Binding-site contacts:
Ligand atom CG contacts residue GLN72 of chain 1.D at 3.2 Å.
Ligand atom N3 contacts residue ASP126 of chain 1.D at 3.4 Å.
Ligand atom CE contacts residue ASP106 of chain 1.D at 3.3 Å.
Ligand atom C2 contacts residue VAL125 of chain 1.D at 3.5 Å (hydrophobic).
Ligand atom O4' contacts residue GLY103 of chain 1.D at 3.6 Å.
Ligand atom C2 contacts residue ASP126 of chain 1.D at 3.7 Å.
Ligand atom C2' contacts residue GLN48 of chain 1.D at 3.8 Å.
Ligand atom C3' contacts residue ASP126 of chain 1.D at 3.5 Å.
Ligand atom C2 contacts residue GLY158 of chain 1.D at 3.8 Å.
Ligand atom C5' contacts residue THR177 of chain 1.D at 3.6 Å.
Ligand atom CE contacts residue MET65 of chain 1.D at 3.8 Å (hydrophobic).
Ligand atom C2' contacts residue ASP126 of chain 1.D at 3.7 Å.
Ligand atom CB contacts residue GLN72 of chain 1.D at 3.4 Å.
Ligand atom C5' contacts residue ASP176 of chain 1.D at 3.5 Å.
Ligand atom C4' contacts residue ASP126 of chain 1.D at 3.5 Å.
Ligand atom N contacts residue ASP106 of chain 1.D at 2.6 Å (salt-bridge).
Ligand atom O3' contacts residue ASP126 of chain 1.D at 2.7 Å (salt-bridge).
Ligand atom CA contacts residue HIS82 of chain 1.D at 3.8 Å.
Ligand atom N6 contacts residue ASP157 of chain 1.D at 3.2 Å (salt-bridge).
Ligand atom O4' contacts residue THR177 of chain 1.D at 3.2 Å.
Ligand atom O2' contacts residue GLN48 of chain 1.D at 2.9 Å (h-bond).
Ligand atom SD contacts residue ASP106 of chain 1.D at 3.5 Å (salt-bridge).
Ligand atom CG contacts residue ASP176 of chain 1.D at 3.4 Å.
Ligand atom N3 contacts residue ILE127 of chain 1.D at 3.2 Å (h-bond).
Ligand atom C2 contacts residue ILE127 of chain 1.D at 3.4 Å (hydrophobic).
Ligand atom N3 contacts residue GLY103 of chain 1.D at 3.5 Å.
Ligand atom SD contacts residue ASP176 of chain 1.D at 3.7 Å.
Ligand atom N contacts residue ASP176 of chain 1.D at 3.1 Å (salt-bridge).
Ligand atom O3' contacts residue VAL131 of chain 1.D at 3.6 Å.
Ligand atom N contacts residue HIS82 of chain 1.D at 3.0 Å (h-bond).
Ligand atom C1' contacts residue ASP126 of chain 1.D at 3.4 Å.
Ligand atom CA contacts residue ASP176 of chain 1.D at 3.6 Å.
Ligand atom C4 contacts residue THR177 of chain 1.D at 3.7 Å.
Ligand atom O2' contacts residue ILE127 of chain 1.D at 3.7 Å.
Ligand atom O2' contacts residue ASP126 of chain 1.D at 3.0 Å (salt-bridge).
Ligand atom N1 contacts residue GLY158 of chain 1.D at 3.1 Å (h-bond).
Ligand atom O2' contacts residue ASP128 of chain 1.D at 3.6 Å.
Ligand atom N3 contacts residue VAL125 of chain 1.D at 3.8 Å.
Ligand atom O4' contacts residue ASP176 of chain 1.D at 3.5 Å (salt-bridge).
Ligand atom C4' contacts residue ASP176 of chain 1.D at 3.6 Å.

The small molecule below binds the protein below.
Small molecule (SMILES): C[S@@H](CCCN)C[C@H]1O[C@@H](n2cnc3c(N)ncnc32)[C@H](O)[C@@H]1O

Sequence of chain 1.D:
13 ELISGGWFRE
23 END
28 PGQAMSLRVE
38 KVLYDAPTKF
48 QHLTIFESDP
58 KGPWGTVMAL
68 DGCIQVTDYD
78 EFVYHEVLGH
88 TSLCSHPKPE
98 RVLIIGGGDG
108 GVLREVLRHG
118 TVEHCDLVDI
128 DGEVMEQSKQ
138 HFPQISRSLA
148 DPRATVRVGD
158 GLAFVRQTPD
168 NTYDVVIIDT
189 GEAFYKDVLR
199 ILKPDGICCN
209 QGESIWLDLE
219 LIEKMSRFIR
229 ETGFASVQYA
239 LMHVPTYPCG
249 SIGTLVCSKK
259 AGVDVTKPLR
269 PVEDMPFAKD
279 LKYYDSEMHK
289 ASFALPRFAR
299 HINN